The protein below binds the small molecule below.
Small molecule (SMILES): O=C(Nc1ccnn1-c1ccccn1)c1nc(C2CC2)ccc1Nc1cncnc1

Sequence of chain 1.A:
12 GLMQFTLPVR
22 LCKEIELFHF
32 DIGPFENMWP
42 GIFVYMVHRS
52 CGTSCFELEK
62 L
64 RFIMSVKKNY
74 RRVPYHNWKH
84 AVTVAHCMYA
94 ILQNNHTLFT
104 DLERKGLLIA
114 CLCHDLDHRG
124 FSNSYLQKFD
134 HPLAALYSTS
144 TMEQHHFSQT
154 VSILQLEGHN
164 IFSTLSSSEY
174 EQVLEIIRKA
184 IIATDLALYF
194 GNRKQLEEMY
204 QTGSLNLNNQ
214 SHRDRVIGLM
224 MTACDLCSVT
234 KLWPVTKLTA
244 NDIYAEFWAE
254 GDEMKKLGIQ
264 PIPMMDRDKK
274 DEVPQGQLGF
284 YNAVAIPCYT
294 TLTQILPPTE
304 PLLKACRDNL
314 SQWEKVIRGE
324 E

Binding-site contacts:
Ligand atom N20 contacts residue SER231 of chain 1.A at 3.2 Å.
Ligand atom C16 contacts residue TYR247 of chain 1.A at 3.7 Å (hydrophobic).
Ligand atom C14 contacts residue LEU189 of chain 1.A at 3.6 Å (hydrophobic).
Ligand atom C25 contacts residue VAL232 of chain 1.A at 3.7 Å (hydrophobic).
Ligand atom N20 contacts residue THR242 of chain 1.A at 3.7 Å.
Ligand atom N19 contacts residue THR239 of chain 1.A at 3.6 Å (h-bond).
Ligand atom C3 contacts residue PHE283 of chain 1.A at 3.5 Å (hydrophobic).
Ligand atom N17 contacts residue MET267 of chain 1.A at 3.7 Å.
Ligand atom N19 contacts residue VAL232 of chain 1.A at 3.9 Å.
Ligand atom C9 contacts residue MET267 of chain 1.A at 3.9 Å (hydrophobic).
Ligand atom N6 contacts residue PHE283 of chain 1.A at 3.4 Å.
Ligand atom N17 contacts residue PHE283 of chain 1.A at 3.6 Å.
Ligand atom N4 contacts residue PHE283 of chain 1.A at 3.6 Å.
Ligand atom C23 contacts residue LEU229 of chain 1.A at 3.6 Å (hydrophobic).
Ligand atom C8 contacts residue PHE283 of chain 1.A at 3.7 Å (hydrophobic).
Ligand atom N4 contacts residue PHE250 of chain 1.A at 3.8 Å.
Ligand atom N13 contacts residue PHE283 of chain 1.A at 3.8 Å.
Ligand atom C16 contacts residue MET267 of chain 1.A at 3.7 Å (hydrophobic).
Ligand atom C16 contacts residue GLY279 of chain 1.A at 3.5 Å.
Ligand atom C9 contacts residue GLN280 of chain 1.A at 3.6 Å.
Ligand atom C25 contacts residue GLN280 of chain 1.A at 3.2 Å.
Ligand atom N19 contacts residue ALA243 of chain 1.A at 3.9 Å.
Ligand atom C11 contacts residue PHE283 of chain 1.A at 3.4 Å (hydrophobic).
Ligand atom C22 contacts residue VAL232 of chain 1.A at 3.9 Å (hydrophobic).
Ligand atom C1 contacts residue MET267 of chain 1.A at 3.6 Å (hydrophobic).
Ligand atom C24 contacts residue SER231 of chain 1.A at 3.8 Å.
Ligand atom N6 contacts residue PHE250 of chain 1.A at 3.6 Å.
Ligand atom N2 contacts residue PHE283 of chain 1.A at 3.6 Å.
Ligand atom O18 contacts residue GLN280 of chain 1.A at 2.9 Å (h-bond).
Ligand atom C24 contacts residue ALA243 of chain 1.A at 3.8 Å (hydrophobic).
Ligand atom O18 contacts residue PHE283 of chain 1.A at 3.8 Å.
Ligand atom C5 contacts residue PHE250 of chain 1.A at 3.8 Å (hydrophobic).
Ligand atom N7 contacts residue MET267 of chain 1.A at 3.3 Å (h-bond).
Ligand atom C1 contacts residue PHE283 of chain 1.A at 3.7 Å (hydrophobic).
Ligand atom C9 contacts residue TYR247 of chain 1.A at 3.4 Å (hydrophobic).
Ligand atom N2 contacts residue MET267 of chain 1.A at 3.2 Å (h-bond).
Ligand atom C11 contacts residue MET267 of chain 1.A at 3.6 Å (hydrophobic).
Ligand atom C27 contacts residue PHE283 of chain 1.A at 3.9 Å (hydrophobic).
Ligand atom C5 contacts residue PHE283 of chain 1.A at 3.7 Å (hydrophobic).
Ligand atom C24 contacts residue THR239 of chain 1.A at 3.5 Å.